Binding-site contacts:
Ligand atom N3 contacts residue SDG3 of chain 1.B at 3.2 Å.
Ligand atom O4' contacts residue ASN44 of chain 1.C at 3.4 Å (h-bond).
Ligand atom O2' contacts residue GLN73 of chain 1.C at 3.0 Å (h-bond).
Ligand atom OP1 contacts residue SER13 of chain 1.C at 2.9 Å (h-bond).
Ligand atom C5' contacts residue SER13 of chain 1.C at 3.2 Å.
Ligand atom O2' contacts residue ASN44 of chain 1.C at 3.3 Å.
Ligand atom N3 contacts residue SDG3 of chain 1.B at 3.2 Å (h-bond).
Ligand atom P contacts residue MG1 of chain 1.E at 3.3 Å.
Ligand atom N6 contacts residue DT2 of chain 1.B at 3.0 Å (h-bond).
Ligand atom OP1 contacts residue GLY12 of chain 1.C at 3.1 Å.
Ligand atom N1 contacts residue DT4 of chain 1.B at 2.8 Å (h-bond).
Ligand atom N6 contacts residue DA1 of chain 1.B at 3.3 Å (h-bond).
Ligand atom OP1 contacts residue ASN71 of chain 1.C at 3.3 Å (h-bond).
Ligand atom O3' contacts residue ASN71 of chain 1.C at 3.3 Å (h-bond).
Ligand atom O3' contacts residue GLU48 of chain 1.C at 3.3 Å (salt-bridge).
Ligand atom OP1 contacts residue LYS119 of chain 1.C at 3.0 Å (salt-bridge).
Ligand atom O2' contacts residue GLY15 of chain 1.C at 2.9 Å.
Ligand atom N3 contacts residue SDG6 of chain 1.B at 3.2 Å (h-bond).
Ligand atom O2 contacts residue SDG3 of chain 1.B at 2.6 Å (h-bond).
Ligand atom C4 contacts residue SDG6 of chain 1.B at 3.3 Å.
Ligand atom O2 contacts residue SDG6 of chain 1.B at 2.8 Å (h-bond).
Ligand atom O5' contacts residue ASN71 of chain 1.C at 2.9 Å (h-bond).
Ligand atom N3 contacts residue ASN44 of chain 1.C at 3.0 Å (h-bond).
Ligand atom OP1 contacts residue THR122 of chain 1.C at 2.5 Å (h-bond).
Ligand atom O2' contacts residue GLU48 of chain 1.C at 2.7 Å (salt-bridge).
Ligand atom OP1 contacts residue ASP10 of chain 1.C at 3.0 Å (salt-bridge).
Ligand atom O3' contacts residue GLY15 of chain 1.C at 3.0 Å (h-bond).
Ligand atom O5' contacts residue SER13 of chain 1.C at 2.7 Å (h-bond).
Ligand atom O2' contacts residue ASN71 of chain 1.C at 2.7 Å (h-bond).
Ligand atom OP1 contacts residue MG1 of chain 1.F at 2.2 Å.
Ligand atom O3' contacts residue MG1 of chain 1.E at 2.7 Å.
Ligand atom O2' contacts residue SER13 of chain 1.C at 2.8 Å (h-bond).
Ligand atom OP1 contacts residue ASN71 of chain 1.C at 3.3 Å.
Ligand atom N1 contacts residue DT2 of chain 1.B at 2.9 Å (h-bond).
Ligand atom N6 contacts residue DT4 of chain 1.B at 2.9 Å (h-bond).
Ligand atom O6 contacts residue DC5 of chain 1.B at 2.8 Å (h-bond).
Ligand atom N2 contacts residue DC5 of chain 1.B at 2.7 Å (h-bond).
Ligand atom OP1 contacts residue MG1 of chain 1.E at 2.6 Å.
Ligand atom N1 contacts residue DC5 of chain 1.B at 2.9 Å (h-bond).
Ligand atom O3' contacts residue LYS119 of chain 1.C at 3.0 Å (salt-bridge).

This small molecule binds to this protein.
Small molecule (SMILES): Nc1ccn([C@@H]2O[C@H](CO[P](=O)(O)O[C@H]3[C@@H](O)[C@H](n4ccc(=O)[nH]c4=O)O[C@@H]3CO)[C@@H](O[P](=O)(O)OC[C@H]3O[C@@H](n4cnc5c(=O)nc(N)[nH]c54)[C@H](O)[C@@H]3O[P](=O)(O)OC[C@H]3O[C@@H](n4cnc5c(N)ncnc54)[C@H](O)[C@@H]3O[P](=O)(O)OC[C@H]3O[C@@H](n4ccc(N)nc4=O)[C@H](O)[C@@H]3O[P](=O)(O)OC[C@H]3O[C@@H](n4cnc5c(N)ncnc54)[C@H](O)[C@@H]3O)[C@H]2O)c(=O)n1

Sequence of chain 1.C:
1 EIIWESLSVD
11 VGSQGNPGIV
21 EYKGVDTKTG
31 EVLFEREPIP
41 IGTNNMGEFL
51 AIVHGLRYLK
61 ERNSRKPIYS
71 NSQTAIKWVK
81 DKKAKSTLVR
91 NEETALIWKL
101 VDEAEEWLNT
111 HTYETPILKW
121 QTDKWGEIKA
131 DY